Sequence of chain 1.A:
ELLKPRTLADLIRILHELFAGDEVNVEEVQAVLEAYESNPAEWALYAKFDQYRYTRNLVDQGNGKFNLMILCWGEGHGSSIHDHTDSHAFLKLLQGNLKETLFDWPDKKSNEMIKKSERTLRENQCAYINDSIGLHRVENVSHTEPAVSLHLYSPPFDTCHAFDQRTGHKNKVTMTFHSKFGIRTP

This small molecule binds to this protein.
Small molecule (SMILES): N[C@@H](CCS)C(=O)O

Binding-site contacts:
Ligand atom CA contacts residue HIS86 of chain 1.A at 3.9 Å.
Ligand atom N contacts residue TYR157 of chain 1.A at 3.2 Å (h-bond).
Ligand atom C contacts residue TYR157 of chain 1.A at 3.6 Å (hydrophobic).
Ligand atom CG contacts residue HIS140 of chain 1.A at 4.2 Å.
Ligand atom O contacts residue LEU75 of chain 1.A at 4.0 Å.
Ligand atom CA contacts residue LEU75 of chain 1.A at 4.5 Å (hydrophobic).
Ligand atom O contacts residue MET179 of chain 1.A at 3.6 Å.
Ligand atom O contacts residue TYR58 of chain 1.A at 2.8 Å (h-bond).
Ligand atom OXT contacts residue LEU75 of chain 1.A at 4.1 Å.
Ligand atom O contacts residue ARG60 of chain 1.A at 3.2 Å (salt-bridge).
Ligand atom N contacts residue HIS86 of chain 1.A at 3.6 Å (h-bond).
Ligand atom C contacts residue ARG60 of chain 1.A at 3.6 Å.
Ligand atom CB contacts residue TYR58 of chain 1.A at 4.2 Å (hydrophobic).
Ligand atom CA contacts residue FE1 of chain 1.B at 4.0 Å.
Ligand atom SD contacts residue HIS86 of chain 1.A at 3.7 Å.
Ligand atom N contacts residue HIS88 of chain 1.A at 4.0 Å.
Ligand atom C contacts residue LEU75 of chain 1.A at 4.0 Å (hydrophobic).
Ligand atom CB contacts residue HIS155 of chain 1.A at 3.9 Å.
Ligand atom CG contacts residue TYR157 of chain 1.A at 4.2 Å (hydrophobic).
Ligand atom C contacts residue TYR58 of chain 1.A at 3.7 Å (hydrophobic).
Ligand atom N contacts residue FE1 of chain 1.B at 3.3 Å.
Ligand atom C contacts residue MET179 of chain 1.A at 3.7 Å (hydrophobic).
Ligand atom OXT contacts residue MET179 of chain 1.A at 3.6 Å.
Ligand atom CB contacts residue FE1 of chain 1.B at 4.0 Å.
Ligand atom CG contacts residue HIS155 of chain 1.A at 3.7 Å.
Ligand atom CB contacts residue HIS86 of chain 1.A at 4.2 Å.
Ligand atom CA contacts residue TYR157 of chain 1.A at 3.6 Å (hydrophobic).
Ligand atom CG contacts residue FE1 of chain 1.B at 2.9 Å.
Ligand atom SD contacts residue HIS140 of chain 1.A at 3.7 Å.
Ligand atom SD contacts residue TYR157 of chain 1.A at 3.4 Å (h-bond).
Ligand atom OXT contacts residue ARG60 of chain 1.A at 3.0 Å (salt-bridge).
Ligand atom CB contacts residue LEU75 of chain 1.A at 3.5 Å (hydrophobic).
Ligand atom CB contacts residue TYR157 of chain 1.A at 3.7 Å (hydrophobic).
Ligand atom CA contacts residue TYR58 of chain 1.A at 4.0 Å (hydrophobic).
Ligand atom SD contacts residue HIS155 of chain 1.A at 3.5 Å (h-bond).
Ligand atom SD contacts residue FE1 of chain 1.B at 2.2 Å.
Ligand atom OXT contacts residue TYR157 of chain 1.A at 2.8 Å (h-bond).
Ligand atom CG contacts residue VAL142 of chain 1.A at 4.2 Å (hydrophobic).
Ligand atom SD contacts residue HIS88 of chain 1.A at 3.7 Å.
Ligand atom CG contacts residue HIS86 of chain 1.A at 3.5 Å.